Sequence of chain 1.B:
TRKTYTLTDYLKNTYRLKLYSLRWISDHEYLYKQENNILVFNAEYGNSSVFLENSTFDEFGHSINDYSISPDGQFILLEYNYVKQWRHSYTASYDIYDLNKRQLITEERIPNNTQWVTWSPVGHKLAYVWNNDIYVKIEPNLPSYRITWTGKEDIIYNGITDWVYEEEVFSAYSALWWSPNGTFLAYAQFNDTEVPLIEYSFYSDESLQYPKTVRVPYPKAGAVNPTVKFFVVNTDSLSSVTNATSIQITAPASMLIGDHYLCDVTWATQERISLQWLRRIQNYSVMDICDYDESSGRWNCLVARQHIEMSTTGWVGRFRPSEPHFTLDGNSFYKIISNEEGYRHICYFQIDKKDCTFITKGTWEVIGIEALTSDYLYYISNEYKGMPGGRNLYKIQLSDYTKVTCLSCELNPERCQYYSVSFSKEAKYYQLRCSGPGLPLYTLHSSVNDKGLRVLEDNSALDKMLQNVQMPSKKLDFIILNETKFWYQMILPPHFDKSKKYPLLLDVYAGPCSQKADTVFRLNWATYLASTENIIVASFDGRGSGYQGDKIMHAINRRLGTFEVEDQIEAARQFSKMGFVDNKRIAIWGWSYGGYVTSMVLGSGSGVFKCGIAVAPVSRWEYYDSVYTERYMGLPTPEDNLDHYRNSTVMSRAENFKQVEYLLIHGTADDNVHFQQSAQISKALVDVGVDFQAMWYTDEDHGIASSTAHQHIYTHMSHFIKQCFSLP

Binding-site contacts:
Ligand atom N2 contacts residue GLU29 of chain 1.B at 4.5 Å.
Ligand atom C8 contacts residue ASN42 of chain 1.B at 4.2 Å.
Ligand atom C5 contacts residue ASN47 of chain 1.B at 3.6 Å.
Ligand atom C8 contacts residue GLU29 of chain 1.B at 3.7 Å.
Ligand atom O7 contacts residue SER48 of chain 1.B at 3.2 Å.
Ligand atom C1 contacts residue ASN42 of chain 1.B at 4.2 Å.
Ligand atom O5 contacts residue ASN47 of chain 1.B at 2.2 Å (h-bond).
Ligand atom C4 contacts residue ASN47 of chain 1.B at 4.2 Å.
Ligand atom C3 contacts residue ASN47 of chain 1.B at 3.8 Å.
Ligand atom C7 contacts residue VAL40 of chain 1.B at 4.3 Å (hydrophobic).
Ligand atom C7 contacts residue SER49 of chain 1.B at 3.5 Å.
Ligand atom N2 contacts residue ASN42 of chain 1.B at 4.2 Å.
Ligand atom C8 contacts residue VAL40 of chain 1.B at 3.1 Å (hydrophobic).
Ligand atom C8 contacts residue SER48 of chain 1.B at 4.0 Å.
Ligand atom C8 contacts residue ASN47 of chain 1.B at 4.0 Å.
Ligand atom O7 contacts residue SER49 of chain 1.B at 2.7 Å (h-bond).
Ligand atom C1 contacts residue ASN47 of chain 1.B at 1.5 Å.
Ligand atom C7 contacts residue ASN47 of chain 1.B at 3.6 Å.
Ligand atom O7 contacts residue ASN47 of chain 1.B at 3.6 Å (h-bond).
Ligand atom C8 contacts residue PHE41 of chain 1.B at 4.4 Å (hydrophobic).
Ligand atom N2 contacts residue ASN47 of chain 1.B at 3.1 Å (h-bond).
Ligand atom C2 contacts residue ASN47 of chain 1.B at 2.5 Å.
Ligand atom C7 contacts residue SER48 of chain 1.B at 3.9 Å.
Ligand atom C8 contacts residue SER49 of chain 1.B at 3.8 Å.

This small molecule binds to this protein.
Small molecule (SMILES): CC(=O)N[C@H]1[C@H](O[C@H]2[C@H](O)[C@@H](NC(C)=O)CO[C@@H]2CO)O[C@H](CO)[C@@H](O)[C@@H]1O